A protein and the small-molecule ligand that binds it are described below.
Small molecule (SMILES): Nc1cc([C@H](CCNC2CCC(c3ccccc3)CC2)c2ccccc2)c2nn[nH]c2n1

Binding-site contacts:
Ligand atom C11 contacts residue ARG127 of chain 1.B at 3.8 Å.
Ligand atom C16 contacts residue PHE254 of chain 1.B at 3.5 Å (hydrophobic).
Ligand atom C15 contacts residue ARG127 of chain 1.B at 4.0 Å.
Ligand atom C2 contacts residue HEC1 of chain 1.O at 3.4 Å.
Ligand atom N2 contacts residue HEC1 of chain 1.O at 3.2 Å (h-bond).
Ligand atom C12 contacts residue PHE254 of chain 1.B at 3.7 Å (hydrophobic).
Ligand atom C12 contacts residue ARG127 of chain 1.B at 3.6 Å.
Ligand atom N4 contacts residue HEC1 of chain 1.O at 3.4 Å.
Ligand atom C14 contacts residue ARG127 of chain 1.B at 3.8 Å.
Ligand atom C2 contacts residue ARG127 of chain 1.B at 3.8 Å.
Ligand atom C4 contacts residue ARG127 of chain 1.B at 3.7 Å.
Ligand atom C19 contacts residue MET299 of chain 1.B at 3.8 Å (hydrophobic).
Ligand atom N3 contacts residue GLN91 of chain 1.A at 3.5 Å (h-bond).
Ligand atom N3 contacts residue HIS95 of chain 1.A at 4.1 Å.
Ligand atom N3 contacts residue HEC1 of chain 1.O at 3.0 Å.
Ligand atom C3 contacts residue ARG127 of chain 1.B at 3.3 Å.
Ligand atom N6 contacts residue HEC1 of chain 1.O at 2.8 Å (h-bond).
Ligand atom C9 contacts residue PHE295 of chain 1.B at 3.7 Å (hydrophobic).
Ligand atom C11 contacts residue PHE254 of chain 1.B at 3.7 Å (hydrophobic).
Ligand atom C13 contacts residue ARG127 of chain 1.B at 3.6 Å.
Ligand atom N3 contacts residue GLU130 of chain 1.B at 3.6 Å.
Ligand atom C1 contacts residue HEC1 of chain 1.O at 3.6 Å.
Ligand atom C5 contacts residue HEC1 of chain 1.O at 3.9 Å.
Ligand atom C6 contacts residue PHE295 of chain 1.B at 4.0 Å (hydrophobic).
Ligand atom C3 contacts residue HEC1 of chain 1.O at 3.4 Å.
Ligand atom N2 contacts residue ARG127 of chain 1.B at 3.7 Å.
Ligand atom C17 contacts residue PRO108 of chain 1.B at 3.8 Å (hydrophobic).
Ligand atom C17 contacts residue VAL298 of chain 1.B at 4.0 Å (hydrophobic).
Ligand atom N6 contacts residue ARG127 of chain 1.B at 4.1 Å.
Ligand atom N6 contacts residue PHE99 of chain 1.A at 3.8 Å.
Ligand atom N4 contacts residue GLU130 of chain 1.B at 3.3 Å.
Ligand atom C21 contacts residue PRO108 of chain 1.B at 3.8 Å (hydrophobic).
Ligand atom N2 contacts residue HIS95 of chain 1.A at 3.4 Å (h-bond).
Ligand atom C12 contacts residue THR126 of chain 1.B at 3.9 Å.
Ligand atom C13 contacts residue THR126 of chain 1.B at 3.5 Å.
Ligand atom N1 contacts residue ARG127 of chain 1.B at 3.0 Å (salt-bridge).
Ligand atom C4 contacts residue HEC1 of chain 1.O at 3.5 Å.
Ligand atom N1 contacts residue HEC1 of chain 1.O at 3.3 Å.
Ligand atom C7 contacts residue ARG127 of chain 1.B at 4.0 Å.
Ligand atom N2 contacts residue GLN91 of chain 1.A at 4.0 Å.

Sequence of chain 1.A:
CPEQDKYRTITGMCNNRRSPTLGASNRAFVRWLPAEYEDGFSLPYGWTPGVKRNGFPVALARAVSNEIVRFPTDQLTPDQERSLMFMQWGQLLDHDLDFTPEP

Sequence of chain 1.B:
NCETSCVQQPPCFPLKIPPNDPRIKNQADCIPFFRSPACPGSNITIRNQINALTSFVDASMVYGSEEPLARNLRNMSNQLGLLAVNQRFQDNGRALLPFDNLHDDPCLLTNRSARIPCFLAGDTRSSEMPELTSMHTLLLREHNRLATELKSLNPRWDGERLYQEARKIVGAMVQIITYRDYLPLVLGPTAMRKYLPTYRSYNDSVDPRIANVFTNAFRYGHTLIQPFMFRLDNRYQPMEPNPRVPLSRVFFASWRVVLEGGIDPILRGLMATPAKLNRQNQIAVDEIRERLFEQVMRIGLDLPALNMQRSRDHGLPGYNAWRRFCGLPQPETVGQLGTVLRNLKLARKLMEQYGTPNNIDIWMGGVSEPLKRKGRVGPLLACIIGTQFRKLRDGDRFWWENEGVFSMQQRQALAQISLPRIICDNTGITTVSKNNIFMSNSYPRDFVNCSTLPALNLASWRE